This small molecule binds to this protein.
Small molecule (SMILES): CC(=O)/C=C/C1=C(C)CCCC1(C)C

Binding-site contacts:
Ligand atom C19 contacts residue ARG172 of chain 1.C at 4.5 Å.
Ligand atom C16 contacts residue LEU72 of chain 1.C at 3.9 Å (hydrophobic).
Ligand atom C3 contacts residue VAL283 of chain 1.C at 4.4 Å (hydrophobic).
Ligand atom C3 contacts residue LEU87 of chain 1.C at 4.4 Å (hydrophobic).
Ligand atom C4 contacts residue THR238 of chain 1.C at 4.2 Å.
Ligand atom C2 contacts residue VAL283 of chain 1.C at 4.3 Å (hydrophobic).
Ligand atom C16 contacts residue ASN383 of chain 1.C at 4.5 Å.
Ligand atom C7 contacts residue PHE84 of chain 1.C at 4.2 Å (hydrophobic).
Ligand atom C19 contacts residue ASP237 of chain 1.C at 4.1 Å.
Ligand atom O1 contacts residue LEU78 of chain 1.C at 4.2 Å.
Ligand atom C3 contacts residue VAL281 of chain 1.C at 4.3 Å (hydrophobic).
Ligand atom C2 contacts residue LEU87 of chain 1.C at 4.5 Å (hydrophobic).
Ligand atom C18 contacts residue GLY234 of chain 1.C at 3.4 Å.
Ligand atom O1 contacts residue PHE84 of chain 1.C at 4.4 Å.
Ligand atom C17 contacts residue VAL384 of chain 1.C at 3.9 Å (hydrophobic).
Ligand atom C8 contacts residue ASP237 of chain 1.C at 4.2 Å.
Ligand atom C19 contacts residue PHE233 of chain 1.C at 3.8 Å (hydrophobic).
Ligand atom C18 contacts residue PHE233 of chain 1.C at 4.0 Å (hydrophobic).
Ligand atom C17 contacts residue ASN383 of chain 1.C at 3.4 Å.

Sequence of chain 1.C:
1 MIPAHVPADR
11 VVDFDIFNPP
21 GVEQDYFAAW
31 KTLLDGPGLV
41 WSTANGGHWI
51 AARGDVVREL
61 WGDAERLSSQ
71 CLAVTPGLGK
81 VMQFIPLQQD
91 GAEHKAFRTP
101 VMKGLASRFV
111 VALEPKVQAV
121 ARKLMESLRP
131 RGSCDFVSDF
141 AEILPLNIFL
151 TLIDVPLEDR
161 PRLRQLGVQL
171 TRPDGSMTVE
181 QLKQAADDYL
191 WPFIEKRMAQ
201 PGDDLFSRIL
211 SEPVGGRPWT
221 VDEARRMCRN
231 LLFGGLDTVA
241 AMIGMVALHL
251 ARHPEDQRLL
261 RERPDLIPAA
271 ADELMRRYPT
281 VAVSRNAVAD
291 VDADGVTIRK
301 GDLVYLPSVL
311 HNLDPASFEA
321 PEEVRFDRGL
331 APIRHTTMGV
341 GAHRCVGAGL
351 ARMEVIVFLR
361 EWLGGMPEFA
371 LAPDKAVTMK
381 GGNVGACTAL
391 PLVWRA